A protein and the small-molecule ligand that binds it are described below.
Small molecule (SMILES): CC(C)C[C@H](NC(=O)[C@H](CCCC[NH3+])NC(=O)[C@@H](NC(=O)[C@H](C)NC(=O)[C@@H]([NH3+])CO)C(C)C)C(=O)N[C@@H](CCC(N)=O)C(=O)O

Binding-site contacts:
Ligand atom CB contacts residue THR190 of chain 1.B at 3.5 Å.
Ligand atom CG2 contacts residue GLN192 of chain 1.B at 3.6 Å.
Ligand atom NE2 contacts residue PHE140 of chain 1.B at 3.2 Å (h-bond).
Ligand atom CD contacts residue GLU166 of chain 1.B at 3.8 Å.
Ligand atom CG1 contacts residue GLU166 of chain 1.B at 3.7 Å.
Ligand atom CG1 contacts residue ARG188 of chain 1.B at 3.7 Å.
Ligand atom N contacts residue THR190 of chain 1.B at 3.0 Å (h-bond).
Ligand atom O contacts residue ALA145 of chain 1.B at 3.2 Å.
Ligand atom CG2 contacts residue THR190 of chain 1.B at 3.4 Å.
Ligand atom O contacts residue MET165 of chain 1.B at 3.2 Å.
Ligand atom CB contacts residue THR190 of chain 1.B at 3.8 Å.
Ligand atom N contacts residue GLN189 of chain 1.B at 2.8 Å (h-bond).
Ligand atom CB contacts residue GLN189 of chain 1.B at 3.7 Å.
Ligand atom CG2 contacts residue LEU167 of chain 1.B at 3.7 Å (hydrophobic).
Ligand atom CA contacts residue GLN189 of chain 1.B at 3.5 Å.
Ligand atom OE1 contacts residue GLU166 of chain 1.B at 3.7 Å.
Ligand atom OE1 contacts residue SER144 of chain 1.B at 3.8 Å.
Ligand atom O contacts residue ALA191 of chain 1.B at 3.6 Å.
Ligand atom C contacts residue GLN189 of chain 1.B at 3.6 Å.
Ligand atom CA contacts residue THR190 of chain 1.B at 3.8 Å.
Ligand atom O contacts residue HIS41 of chain 1.B at 2.7 Å (h-bond).
Ligand atom N contacts residue HIS164 of chain 1.B at 3.1 Å (h-bond).
Ligand atom NE2 contacts residue LEU141 of chain 1.B at 3.6 Å.
Ligand atom O contacts residue GLU166 of chain 1.B at 2.9 Å (salt-bridge).
Ligand atom OXT contacts residue ALA145 of chain 1.B at 3.0 Å (h-bond).
Ligand atom N contacts residue GLU166 of chain 1.B at 3.0 Å (salt-bridge).
Ligand atom CB contacts residue ARG188 of chain 1.B at 3.6 Å.
Ligand atom NE2 contacts residue GLU166 of chain 1.B at 3.3 Å (salt-bridge).
Ligand atom OE1 contacts residue HIS163 of chain 1.B at 2.8 Å (h-bond).
Ligand atom CG1 contacts residue MET165 of chain 1.B at 3.8 Å (hydrophobic).
Ligand atom C contacts residue ALA145 of chain 1.B at 3.3 Å (hydrophobic).
Ligand atom OXT contacts residue SER144 of chain 1.B at 3.3 Å (h-bond).
Ligand atom CA contacts residue GLN189 of chain 1.B at 3.8 Å.
Ligand atom OE1 contacts residue PHE140 of chain 1.B at 3.7 Å.
Ligand atom O contacts residue GLN189 of chain 1.B at 3.2 Å.
Ligand atom OXT contacts residue GLY143 of chain 1.B at 2.9 Å (h-bond).
Ligand atom CB contacts residue GLN189 of chain 1.B at 3.7 Å.
Ligand atom CA contacts residue GLU166 of chain 1.B at 3.4 Å.
Ligand atom C contacts residue GLY143 of chain 1.B at 3.8 Å.
Ligand atom C contacts residue GLU166 of chain 1.B at 3.7 Å.

Sequence of chain 1.B:
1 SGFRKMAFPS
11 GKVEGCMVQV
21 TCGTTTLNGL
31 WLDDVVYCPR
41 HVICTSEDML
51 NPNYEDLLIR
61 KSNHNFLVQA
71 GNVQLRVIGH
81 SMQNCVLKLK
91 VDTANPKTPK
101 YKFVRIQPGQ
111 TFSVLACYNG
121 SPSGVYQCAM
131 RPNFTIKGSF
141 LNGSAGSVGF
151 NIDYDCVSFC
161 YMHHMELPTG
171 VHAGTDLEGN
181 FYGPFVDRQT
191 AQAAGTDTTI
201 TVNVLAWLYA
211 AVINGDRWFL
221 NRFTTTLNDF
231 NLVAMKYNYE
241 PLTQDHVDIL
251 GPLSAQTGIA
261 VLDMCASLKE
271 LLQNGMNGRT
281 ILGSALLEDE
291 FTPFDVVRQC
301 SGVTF